A small-molecule ligand and the protein it binds are described below.
Small molecule (SMILES): CN1CCC[C@H]1c1cncc(F)c1

Sequence of chain 1.H:
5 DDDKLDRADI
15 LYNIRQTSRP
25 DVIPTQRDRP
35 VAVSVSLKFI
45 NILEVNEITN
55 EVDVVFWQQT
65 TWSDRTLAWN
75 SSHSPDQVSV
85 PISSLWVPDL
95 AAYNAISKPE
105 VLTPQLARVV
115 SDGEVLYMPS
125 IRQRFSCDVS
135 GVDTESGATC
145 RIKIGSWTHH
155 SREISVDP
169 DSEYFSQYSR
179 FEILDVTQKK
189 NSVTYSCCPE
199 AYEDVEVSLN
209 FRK

Sequence of chain 1.I:
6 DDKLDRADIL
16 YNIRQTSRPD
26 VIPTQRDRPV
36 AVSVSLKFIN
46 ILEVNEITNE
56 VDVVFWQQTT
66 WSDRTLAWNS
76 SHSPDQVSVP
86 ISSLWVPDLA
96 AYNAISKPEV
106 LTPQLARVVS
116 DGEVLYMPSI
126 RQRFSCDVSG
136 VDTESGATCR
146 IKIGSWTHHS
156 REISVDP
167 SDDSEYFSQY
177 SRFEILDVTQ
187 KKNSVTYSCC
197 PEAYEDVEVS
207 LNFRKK

Binding-site contacts:
Ligand atom C6 contacts residue TRP151 of chain 1.H at 3.6 Å (hydrophobic).
Ligand atom C10 contacts residue TYR200 of chain 1.H at 3.5 Å (hydrophobic).
Ligand atom C1 contacts residue TRP151 of chain 1.H at 3.0 Å (hydrophobic).
Ligand atom C3 contacts residue TYR200 of chain 1.H at 3.7 Å (hydrophobic).
Ligand atom C8 contacts residue MET122 of chain 1.I at 4.1 Å (hydrophobic).
Ligand atom C3 contacts residue TRP151 of chain 1.H at 4.0 Å (hydrophobic).
Ligand atom N1 contacts residue THR152 of chain 1.H at 3.8 Å.
Ligand atom C2 contacts residue TRP151 of chain 1.H at 3.2 Å (hydrophobic).
Ligand atom C8 contacts residue TRP151 of chain 1.H at 3.5 Å (hydrophobic).
Ligand atom C3 contacts residue MET122 of chain 1.I at 4.2 Å (hydrophobic).
Ligand atom C4 contacts residue TYR200 of chain 1.H at 4.3 Å (hydrophobic).
Ligand atom C4 contacts residue ARG112 of chain 1.I at 4.0 Å.
Ligand atom N1 contacts residue TRP151 of chain 1.H at 3.6 Å (h-bond).
Ligand atom C7 contacts residue MET122 of chain 1.I at 3.3 Å (hydrophobic).
Ligand atom C1 contacts residue MET122 of chain 1.I at 4.0 Å (hydrophobic).
Ligand atom F13 contacts residue ARG112 of chain 1.I at 3.2 Å.
Ligand atom C6 contacts residue MET122 of chain 1.I at 4.3 Å (hydrophobic).
Ligand atom C5 contacts residue TRP151 of chain 1.H at 4.2 Å (hydrophobic).
Ligand atom C9 contacts residue TRP151 of chain 1.H at 3.6 Å (hydrophobic).
Ligand atom C5 contacts residue LEU120 of chain 1.I at 4.3 Å (hydrophobic).
Ligand atom C10 contacts residue TRP151 of chain 1.H at 3.3 Å (hydrophobic).
Ligand atom C3 contacts residue CYS195 of chain 1.H at 4.1 Å (hydrophobic).
Ligand atom N1 contacts residue MET122 of chain 1.I at 4.0 Å.
Ligand atom C5 contacts residue ARG112 of chain 1.I at 4.0 Å.
Ligand atom C3 contacts residue CYS196 of chain 1.H at 3.7 Å (hydrophobic).
Ligand atom C10 contacts residue TYR97 of chain 1.H at 3.9 Å (hydrophobic).
Ligand atom C4 contacts residue TRP151 of chain 1.H at 4.4 Å (hydrophobic).
Ligand atom C2 contacts residue MET122 of chain 1.I at 4.1 Å (hydrophobic).
Ligand atom C4 contacts residue CYS196 of chain 1.H at 4.3 Å (hydrophobic).
Ligand atom C5 contacts residue THR152 of chain 1.H at 4.0 Å.
Ligand atom F13 contacts residue TYR200 of chain 1.H at 4.2 Å.
Ligand atom C7 contacts residue CYS195 of chain 1.H at 4.4 Å (hydrophobic).
Ligand atom F13 contacts residue CYS196 of chain 1.H at 4.0 Å.
Ligand atom F13 contacts residue LEU120 of chain 1.I at 4.3 Å.
Ligand atom C8 contacts residue TRP61 of chain 1.I at 3.7 Å (hydrophobic).
Ligand atom C10 contacts residue TYR193 of chain 1.H at 4.0 Å (hydrophobic).
Ligand atom N2 contacts residue TYR97 of chain 1.H at 4.3 Å.
Ligand atom C9 contacts residue TYR97 of chain 1.H at 3.6 Å (hydrophobic).
Ligand atom C6 contacts residue CYS195 of chain 1.H at 4.2 Å (hydrophobic).
Ligand atom N2 contacts residue TRP151 of chain 1.H at 2.9 Å (h-bond).